Sequence of chain 54.X:
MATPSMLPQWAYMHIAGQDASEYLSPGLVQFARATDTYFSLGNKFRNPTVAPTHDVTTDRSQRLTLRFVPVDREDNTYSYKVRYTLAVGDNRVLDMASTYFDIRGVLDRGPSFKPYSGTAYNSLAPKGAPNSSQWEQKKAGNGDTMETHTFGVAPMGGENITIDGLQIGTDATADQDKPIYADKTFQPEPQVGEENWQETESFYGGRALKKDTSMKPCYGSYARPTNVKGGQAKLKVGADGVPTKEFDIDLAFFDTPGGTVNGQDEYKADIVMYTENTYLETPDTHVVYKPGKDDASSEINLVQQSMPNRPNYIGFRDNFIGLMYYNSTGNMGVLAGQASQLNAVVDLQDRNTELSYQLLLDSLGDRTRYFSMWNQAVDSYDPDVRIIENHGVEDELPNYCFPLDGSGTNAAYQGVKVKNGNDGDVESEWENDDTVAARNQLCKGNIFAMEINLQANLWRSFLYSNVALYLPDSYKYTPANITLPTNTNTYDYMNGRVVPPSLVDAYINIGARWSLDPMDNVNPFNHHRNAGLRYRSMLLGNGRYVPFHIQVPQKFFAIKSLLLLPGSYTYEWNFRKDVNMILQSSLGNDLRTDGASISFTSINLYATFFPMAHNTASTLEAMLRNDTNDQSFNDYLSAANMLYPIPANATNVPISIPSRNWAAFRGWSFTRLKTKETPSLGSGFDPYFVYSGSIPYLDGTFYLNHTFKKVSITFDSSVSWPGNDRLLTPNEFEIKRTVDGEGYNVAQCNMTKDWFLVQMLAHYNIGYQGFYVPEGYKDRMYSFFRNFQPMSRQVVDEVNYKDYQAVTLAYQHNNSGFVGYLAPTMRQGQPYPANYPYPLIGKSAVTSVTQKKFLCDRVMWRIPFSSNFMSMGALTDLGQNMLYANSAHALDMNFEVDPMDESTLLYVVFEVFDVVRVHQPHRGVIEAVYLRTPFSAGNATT

Binding-site contacts:
Ligand atom CB contacts residue PHE913 of chain 54.X at 3.9 Å (hydrophobic).
Ligand atom CB contacts residue GLY42 of chain 54.V at 3.7 Å.
Ligand atom C contacts residue ASN634 of chain 54.X at 3.8 Å.
Ligand atom O contacts residue ASN43 of chain 54.V at 3.6 Å.
Ligand atom N contacts residue SER871 of chain 54.X at 3.6 Å.
Ligand atom CB contacts residue ASN47 of chain 54.V at 3.7 Å.
Ligand atom O contacts residue GLY42 of chain 54.V at 3.5 Å.
Ligand atom CD1 contacts residue ARG33 of chain 54.V at 3.8 Å.
Ligand atom CG2 contacts residue TYR636 of chain 54.X at 3.8 Å (hydrophobic).
Ligand atom CD2 contacts residue ALA20 of chain 54.V at 3.8 Å (hydrophobic).
Ligand atom O contacts residue ALA874 of chain 54.X at 3.7 Å.
Ligand atom OD1 contacts residue ASN634 of chain 54.X at 3.2 Å (h-bond).
Ligand atom OG contacts residue ARG46 of chain 54.V at 3.2 Å.
Ligand atom CD1 contacts residue ARG46 of chain 54.V at 3.9 Å.
Ligand atom OD2 contacts residue GLU911 of chain 54.X at 3.4 Å (salt-bridge).
Ligand atom N contacts residue ARG666 of chain 54.X at 3.4 Å (salt-bridge).
Ligand atom CG contacts residue GLU911 of chain 54.X at 3.5 Å.
Ligand atom N contacts residue ARG46 of chain 54.V at 3.9 Å.
Ligand atom CB contacts residue ALA874 of chain 54.X at 3.9 Å (hydrophobic).
Ligand atom C contacts residue ARG666 of chain 54.X at 3.7 Å.
Ligand atom N contacts residue ARG666 of chain 54.X at 3.4 Å.
Ligand atom OG contacts residue PHE45 of chain 54.V at 3.3 Å (h-bond).
Ligand atom CG contacts residue ASN634 of chain 54.X at 3.9 Å.
Ligand atom CD1 contacts residue SER21 of chain 54.V at 3.4 Å.
Ligand atom OD2 contacts residue GLY667 of chain 54.X at 3.7 Å.
Ligand atom CE1 contacts residue ARG46 of chain 54.V at 3.7 Å.
Ligand atom CB contacts residue GLU911 of chain 54.X at 3.6 Å.
Ligand atom O contacts residue ASN634 of chain 54.X at 3.0 Å (h-bond).
Ligand atom CD1 contacts residue ARG666 of chain 54.X at 3.9 Å.
Ligand atom CG contacts residue GLY667 of chain 54.X at 3.7 Å.
Ligand atom CB contacts residue ARG666 of chain 54.X at 3.9 Å.
Ligand atom N contacts residue ALA874 of chain 54.X at 3.8 Å.
Ligand atom OD1 contacts residue ARG666 of chain 54.X at 3.7 Å.
Ligand atom ND2 contacts residue THR49 of chain 54.V at 3.9 Å.
Ligand atom OD1 contacts residue GLY667 of chain 54.X at 3.3 Å (h-bond).
Ligand atom O contacts residue ARG46 of chain 54.V at 3.9 Å.
Ligand atom N contacts residue GLY42 of chain 54.V at 3.5 Å (h-bond).
Ligand atom OD2 contacts residue PRO864 of chain 54.X at 3.6 Å.
Ligand atom N contacts residue GLY873 of chain 54.X at 3.8 Å.
Ligand atom CA contacts residue ARG666 of chain 54.X at 3.6 Å.

Sequence of chain 54.V:
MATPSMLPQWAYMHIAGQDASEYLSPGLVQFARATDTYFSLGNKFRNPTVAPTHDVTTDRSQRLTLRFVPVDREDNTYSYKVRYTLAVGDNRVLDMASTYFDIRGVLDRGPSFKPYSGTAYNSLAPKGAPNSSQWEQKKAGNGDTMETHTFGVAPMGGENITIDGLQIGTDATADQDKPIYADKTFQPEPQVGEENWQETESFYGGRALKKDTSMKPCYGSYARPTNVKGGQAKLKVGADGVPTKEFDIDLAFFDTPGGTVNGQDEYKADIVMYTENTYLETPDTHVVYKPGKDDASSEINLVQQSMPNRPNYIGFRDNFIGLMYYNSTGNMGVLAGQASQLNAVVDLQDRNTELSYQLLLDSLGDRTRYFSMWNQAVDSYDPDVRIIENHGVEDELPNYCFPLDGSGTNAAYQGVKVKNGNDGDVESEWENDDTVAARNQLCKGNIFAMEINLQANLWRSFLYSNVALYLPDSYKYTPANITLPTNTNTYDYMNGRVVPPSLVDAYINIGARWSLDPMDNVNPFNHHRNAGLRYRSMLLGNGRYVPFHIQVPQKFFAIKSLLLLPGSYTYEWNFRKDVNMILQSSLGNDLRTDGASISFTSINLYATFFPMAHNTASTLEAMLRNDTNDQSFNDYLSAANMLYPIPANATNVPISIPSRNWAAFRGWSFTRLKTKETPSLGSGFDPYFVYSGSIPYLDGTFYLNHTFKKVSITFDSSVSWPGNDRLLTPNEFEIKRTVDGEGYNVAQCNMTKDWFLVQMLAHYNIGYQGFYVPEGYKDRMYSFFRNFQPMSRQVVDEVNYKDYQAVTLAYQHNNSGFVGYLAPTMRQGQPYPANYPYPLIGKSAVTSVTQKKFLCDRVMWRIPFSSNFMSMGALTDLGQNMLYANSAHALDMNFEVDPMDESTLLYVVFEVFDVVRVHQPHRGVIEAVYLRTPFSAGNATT

A protein and the small-molecule ligand that binds it are described below.
Small molecule (SMILES): CC[C@H](C)[C@H](NC(=O)[C@@H](N)CC(=O)O)C(=O)N[C@@H](CC(N)=O)C(=O)N[C@@H](Cc1ccccc1)C(=O)N[C@@H](CO)C(=O)N[C@@H](CO)C(=O)N[C@H](C=O)CC(C)C